Sequence of chain 1.B:
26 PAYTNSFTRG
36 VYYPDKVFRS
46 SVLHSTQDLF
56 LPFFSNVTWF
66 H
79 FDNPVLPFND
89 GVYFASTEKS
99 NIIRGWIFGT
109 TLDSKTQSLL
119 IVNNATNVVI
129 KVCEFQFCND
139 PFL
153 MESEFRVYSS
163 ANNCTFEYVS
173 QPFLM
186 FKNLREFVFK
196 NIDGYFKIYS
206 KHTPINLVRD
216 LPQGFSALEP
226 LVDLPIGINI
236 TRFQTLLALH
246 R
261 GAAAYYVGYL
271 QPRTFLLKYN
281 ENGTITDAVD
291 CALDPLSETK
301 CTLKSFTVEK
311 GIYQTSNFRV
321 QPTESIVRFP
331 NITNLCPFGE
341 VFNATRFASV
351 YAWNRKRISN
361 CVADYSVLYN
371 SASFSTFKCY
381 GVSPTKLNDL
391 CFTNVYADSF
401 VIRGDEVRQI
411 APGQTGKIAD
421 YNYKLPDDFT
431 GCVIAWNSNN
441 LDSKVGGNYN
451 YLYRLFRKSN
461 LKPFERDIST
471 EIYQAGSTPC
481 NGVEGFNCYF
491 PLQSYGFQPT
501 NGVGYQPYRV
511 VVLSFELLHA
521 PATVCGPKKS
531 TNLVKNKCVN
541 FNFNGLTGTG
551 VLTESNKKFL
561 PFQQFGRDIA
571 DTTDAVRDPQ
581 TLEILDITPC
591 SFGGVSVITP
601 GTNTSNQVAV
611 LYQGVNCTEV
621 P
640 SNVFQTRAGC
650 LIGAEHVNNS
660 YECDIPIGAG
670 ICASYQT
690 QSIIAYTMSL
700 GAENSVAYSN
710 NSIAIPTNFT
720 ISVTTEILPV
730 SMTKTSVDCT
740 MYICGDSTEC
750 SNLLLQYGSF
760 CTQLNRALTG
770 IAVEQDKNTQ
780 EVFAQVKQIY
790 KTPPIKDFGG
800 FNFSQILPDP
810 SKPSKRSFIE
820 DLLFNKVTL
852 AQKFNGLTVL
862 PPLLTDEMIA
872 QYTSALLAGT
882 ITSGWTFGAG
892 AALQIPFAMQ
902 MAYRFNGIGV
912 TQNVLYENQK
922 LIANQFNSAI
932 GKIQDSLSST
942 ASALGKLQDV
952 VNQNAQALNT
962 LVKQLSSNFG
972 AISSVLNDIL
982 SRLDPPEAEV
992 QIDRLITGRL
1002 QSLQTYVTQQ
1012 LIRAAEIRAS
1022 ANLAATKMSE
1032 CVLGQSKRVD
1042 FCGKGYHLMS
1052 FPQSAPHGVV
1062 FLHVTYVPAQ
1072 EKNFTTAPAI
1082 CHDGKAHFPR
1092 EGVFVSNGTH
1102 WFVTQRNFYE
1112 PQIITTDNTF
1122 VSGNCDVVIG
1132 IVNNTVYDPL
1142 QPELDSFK

The small molecule below binds the protein below.
Small molecule (SMILES): CC(=O)N[C@@H]1[C@@H](O)[C@H](O)[C@@H](CO)O[C@H]1O

Binding-site contacts:
Ligand atom O5 contacts residue ASN616 of chain 1.B at 2.4 Å (h-bond).
Ligand atom O7 contacts residue ASN616 of chain 1.B at 4.3 Å.
Ligand atom C2 contacts residue ASN616 of chain 1.B at 2.5 Å.
Ligand atom C7 contacts residue ASN616 of chain 1.B at 3.8 Å.
Ligand atom C1 contacts residue ASN616 of chain 1.B at 1.4 Å.
Ligand atom C3 contacts residue ASN616 of chain 1.B at 3.8 Å.
Ligand atom N2 contacts residue ASN616 of chain 1.B at 2.9 Å (h-bond).
Ligand atom C8 contacts residue GLN644 of chain 1.B at 4.1 Å.
Ligand atom C5 contacts residue ASN616 of chain 1.B at 3.7 Å.
Ligand atom C4 contacts residue ASN616 of chain 1.B at 4.2 Å.